Sequence of chain 1.A:
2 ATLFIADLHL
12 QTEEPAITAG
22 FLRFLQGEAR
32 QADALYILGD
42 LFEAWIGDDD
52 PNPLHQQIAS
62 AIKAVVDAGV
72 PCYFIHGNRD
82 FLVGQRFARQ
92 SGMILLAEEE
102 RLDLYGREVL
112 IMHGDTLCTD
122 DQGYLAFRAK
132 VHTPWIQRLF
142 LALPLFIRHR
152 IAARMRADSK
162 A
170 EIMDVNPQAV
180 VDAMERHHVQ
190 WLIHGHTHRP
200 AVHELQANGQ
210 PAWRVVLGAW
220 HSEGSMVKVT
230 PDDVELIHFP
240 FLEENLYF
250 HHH

Binding-site contacts:
Ligand atom C01 contacts residue PHE82 of chain 1.A at 3.8 Å (hydrophobic).
Ligand atom C14 contacts residue ARG80 of chain 1.A at 3.8 Å.
Ligand atom C04 contacts residue TRP46 of chain 1.A at 3.9 Å (hydrophobic).
Ligand atom O10 contacts residue ALA153 of chain 1.A at 3.5 Å.
Ligand atom C23 contacts residue TYR125 of chain 1.A at 3.6 Å (hydrophobic).
Ligand atom C01 contacts residue PHE141 of chain 1.A at 3.9 Å (hydrophobic).
Ligand atom O10 contacts residue ALA45 of chain 1.A at 3.5 Å.
Ligand atom C04 contacts residue LEU83 of chain 1.A at 3.7 Å (hydrophobic).
Ligand atom CL28 contacts residue GLN138 of chain 1.A at 3.5 Å.
Ligand atom N20 contacts residue PHE128 of chain 1.A at 3.8 Å.
Ligand atom C08 contacts residue PHE141 of chain 1.A at 3.7 Å (hydrophobic).
Ligand atom CL28 contacts residue VAL132 of chain 1.A at 3.6 Å.
Ligand atom F30 contacts residue ILE152 of chain 1.A at 3.4 Å.
Ligand atom C27 contacts residue PHE141 of chain 1.A at 3.7 Å (hydrophobic).
Ligand atom C07 contacts residue ALA153 of chain 1.A at 3.7 Å (hydrophobic).
Ligand atom O22 contacts residue ASN79 of chain 1.A at 3.1 Å (h-bond).
Ligand atom C02 contacts residue PHE141 of chain 1.A at 3.7 Å (hydrophobic).
Ligand atom C15 contacts residue ARG80 of chain 1.A at 3.4 Å.
Ligand atom C05 contacts residue TRP46 of chain 1.A at 3.5 Å (hydrophobic).
Ligand atom C13 contacts residue ARG80 of chain 1.A at 3.6 Å.
Ligand atom C04 contacts residue PHE82 of chain 1.A at 3.7 Å (hydrophobic).
Ligand atom N03 contacts residue PHE141 of chain 1.A at 3.9 Å.
Ligand atom C25 contacts residue PHE141 of chain 1.A at 3.6 Å (hydrophobic).
Ligand atom C26 contacts residue PHE141 of chain 1.A at 3.8 Å (hydrophobic).
Ligand atom C08 contacts residue MET156 of chain 1.A at 3.8 Å (hydrophobic).
Ligand atom O10 contacts residue ARG157 of chain 1.A at 2.8 Å (salt-bridge).
Ligand atom C16 contacts residue ARG80 of chain 1.A at 3.6 Å.
Ligand atom O22 contacts residue PHE128 of chain 1.A at 3.7 Å.
Ligand atom O11 contacts residue ARG80 of chain 1.A at 3.4 Å (salt-bridge).
Ligand atom O11 contacts residue ALA45 of chain 1.A at 3.1 Å.
Ligand atom O11 contacts residue TRP46 of chain 1.A at 3.2 Å (h-bond).
Ligand atom CL28 contacts residue ILE137 of chain 1.A at 3.6 Å.
Ligand atom C24 contacts residue PHE141 of chain 1.A at 3.6 Å (hydrophobic).
Ligand atom N06 contacts residue ALA153 of chain 1.A at 3.9 Å.
Ligand atom C14 contacts residue ASN79 of chain 1.A at 3.3 Å.
Ligand atom C13 contacts residue ASN79 of chain 1.A at 3.8 Å.
Ligand atom N20 contacts residue ARG80 of chain 1.A at 3.7 Å.
Ligand atom F30 contacts residue PHE141 of chain 1.A at 3.9 Å.
Ligand atom C05 contacts residue PHE82 of chain 1.A at 3.9 Å (hydrophobic).
Ligand atom C21 contacts residue PHE128 of chain 1.A at 3.6 Å (hydrophobic).

A protein and the small-molecule ligand that binds it are described below.
Small molecule (SMILES): CC(=O)N1CCc2cc(S(=O)(=O)N3CCN(c4cc(Cl)cc(C(F)(F)F)c4)CC3)ccc21